Binding-site contacts:
Ligand atom N9 contacts residue ARG35 of chain 1.A at 3.6 Å.
Ligand atom C4 contacts residue ARG35 of chain 1.A at 3.8 Å.
Ligand atom O4' contacts residue ARG35 of chain 1.A at 3.5 Å.
Ligand atom OP1 contacts residue GLY64 of chain 1.A at 2.8 Å (h-bond).
Ligand atom C2 contacts residue TRP34 of chain 1.A at 3.4 Å (hydrophobic).
Ligand atom N1 contacts residue TRP34 of chain 1.A at 3.6 Å.
Ligand atom OP1 contacts residue GLY66 of chain 1.A at 2.9 Å (h-bond).
Ligand atom OP2 contacts residue ILE65 of chain 1.A at 3.5 Å (h-bond).
Ligand atom P contacts residue TYR39 of chain 1.A at 3.3 Å.
Ligand atom C8 contacts residue ARG35 of chain 1.A at 3.2 Å.
Ligand atom O5' contacts residue ARG35 of chain 1.A at 3.6 Å (salt-bridge).
Ligand atom OP1 contacts residue TYR27 of chain 1.A at 2.8 Å (h-bond).
Ligand atom OP2 contacts residue ARG68 of chain 1.A at 3.1 Å.
Ligand atom OP1 contacts residue MET69 of chain 1.A at 2.9 Å (h-bond).
Ligand atom P contacts residue ARG68 of chain 1.A at 3.5 Å.
Ligand atom OP1 contacts residue PRO63 of chain 1.A at 3.5 Å.
Ligand atom O5' contacts residue TYR39 of chain 1.A at 3.0 Å (h-bond).
Ligand atom O3' contacts residue GLY64 of chain 1.A at 3.6 Å.
Ligand atom OP3 contacts residue LYS72 of chain 1.A at 3.6 Å.
Ligand atom C1' contacts residue GLY38 of chain 1.A at 3.8 Å.
Ligand atom OP1 contacts residue LYS84 of chain 1.A at 3.0 Å (salt-bridge).
Ligand atom OP1 contacts residue TYR39 of chain 1.A at 2.6 Å (h-bond).
Ligand atom OP1 contacts residue NA1 of chain 1.I at 3.4 Å (h-bond).
Ligand atom OP1 contacts residue ARG68 of chain 1.A at 3.6 Å.
Ligand atom P contacts residue ARG35 of chain 1.A at 3.8 Å.
Ligand atom OP1 contacts residue LYS72 of chain 1.A at 3.6 Å.
Ligand atom OP2 contacts residue GLY66 of chain 1.A at 3.5 Å.
Ligand atom O4' contacts residue TYR39 of chain 1.A at 3.4 Å.
Ligand atom OP3 contacts residue ARG68 of chain 1.A at 3.7 Å.
Ligand atom C4' contacts residue GLY64 of chain 1.A at 3.3 Å.
Ligand atom N3 contacts residue GLY38 of chain 1.A at 3.3 Å.
Ligand atom C1' contacts residue ARG35 of chain 1.A at 3.8 Å.
Ligand atom OP2 contacts residue ARG35 of chain 1.A at 2.7 Å (salt-bridge).
Ligand atom O6 contacts residue TRP34 of chain 1.A at 3.6 Å.
Ligand atom N3 contacts residue TRP34 of chain 1.A at 3.4 Å (h-bond).
Ligand atom C4' contacts residue TYR39 of chain 1.A at 3.8 Å (hydrophobic).
Ligand atom C5' contacts residue GLY64 of chain 1.A at 3.4 Å.
Ligand atom C4 contacts residue TRP34 of chain 1.A at 3.6 Å (hydrophobic).
Ligand atom OP2 contacts residue NA1 of chain 1.I at 3.7 Å.
Ligand atom O3' contacts residue ARG68 of chain 1.A at 3.6 Å.

This protein binds this small molecule.
Small molecule (SMILES): Nc1ccn([C@H]2C[C@H](O[P](=O)(O)OC[C@H]3O[C@@H](n4cnc5c(=O)nc(N)[nH]c54)C[C@@H]3O)[C@@H](CO[P](=O)(O)O[C@H]3C[C@H](n4ccc(N)nc4=O)O[C@@H]3CO[P](=O)(O)O[C@H]3C[C@H](n4cnc5c(=O)nc(N)[nH]c54)O[C@@H]3COP(=O)(O)O)O2)c(=O)n1

Sequence of chain 1.A:
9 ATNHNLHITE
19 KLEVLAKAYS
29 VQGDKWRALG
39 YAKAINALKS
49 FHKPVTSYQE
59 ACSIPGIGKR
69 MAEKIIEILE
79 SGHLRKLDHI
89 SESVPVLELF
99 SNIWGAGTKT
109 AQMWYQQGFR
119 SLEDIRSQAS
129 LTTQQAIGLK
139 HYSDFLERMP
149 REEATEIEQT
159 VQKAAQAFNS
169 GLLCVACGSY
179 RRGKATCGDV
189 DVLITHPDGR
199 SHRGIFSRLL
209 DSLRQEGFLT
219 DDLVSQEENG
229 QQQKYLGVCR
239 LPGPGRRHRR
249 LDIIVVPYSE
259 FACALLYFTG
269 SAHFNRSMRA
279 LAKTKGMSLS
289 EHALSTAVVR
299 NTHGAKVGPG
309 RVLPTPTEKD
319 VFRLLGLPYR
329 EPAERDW